Sequence of chain 2.B:
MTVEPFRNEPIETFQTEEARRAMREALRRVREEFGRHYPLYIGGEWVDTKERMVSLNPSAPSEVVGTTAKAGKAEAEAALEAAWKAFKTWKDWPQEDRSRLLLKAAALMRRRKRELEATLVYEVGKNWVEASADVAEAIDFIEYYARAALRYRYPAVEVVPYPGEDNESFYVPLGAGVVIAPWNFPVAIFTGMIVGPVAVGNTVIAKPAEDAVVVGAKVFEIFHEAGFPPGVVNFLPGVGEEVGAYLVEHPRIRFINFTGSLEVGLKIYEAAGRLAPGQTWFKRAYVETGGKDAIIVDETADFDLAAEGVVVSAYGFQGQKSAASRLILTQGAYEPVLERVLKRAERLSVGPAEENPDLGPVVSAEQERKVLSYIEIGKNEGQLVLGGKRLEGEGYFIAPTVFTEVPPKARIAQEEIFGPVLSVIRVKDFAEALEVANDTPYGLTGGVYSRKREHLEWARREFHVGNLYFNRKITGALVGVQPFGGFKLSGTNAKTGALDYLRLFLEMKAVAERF

The protein below binds the small molecule below.
Small molecule (SMILES): O=C(O)[C@@H]1CCCN1

Binding-site contacts:
Ligand atom CG contacts residue ILE189 of chain 2.B at 4.0 Å (hydrophobic).
Ligand atom OXT contacts residue PHE185 of chain 2.B at 4.0 Å.
Ligand atom C contacts residue THR476 of chain 2.B at 4.3 Å.
Ligand atom CG contacts residue GLU137 of chain 2.B at 4.3 Å.
Ligand atom CA contacts residue ALA478 of chain 2.B at 4.4 Å (hydrophobic).
Ligand atom CB contacts residue GLU137 of chain 2.B at 4.4 Å.
Ligand atom CA contacts residue PHE185 of chain 2.B at 4.0 Å (hydrophobic).
Ligand atom CA contacts residue GLU137 of chain 2.B at 3.8 Å.
Ligand atom O contacts residue THR476 of chain 2.B at 4.0 Å.
Ligand atom O contacts residue ALA478 of chain 2.B at 3.0 Å (h-bond).
Ligand atom CD contacts residue GLU137 of chain 2.B at 3.2 Å.
Ligand atom CD contacts residue PHE485 of chain 2.B at 3.6 Å (hydrophobic).
Ligand atom N contacts residue GLU137 of chain 2.B at 3.0 Å (salt-bridge).
Ligand atom OXT contacts residue SER323 of chain 2.B at 2.6 Å (h-bond).
Ligand atom C contacts residue ALA478 of chain 2.B at 3.7 Å (hydrophobic).
Ligand atom CG contacts residue CSO322 of chain 2.B at 3.7 Å.
Ligand atom OXT contacts residue GLY477 of chain 2.B at 3.0 Å (h-bond).
Ligand atom C contacts residue SER323 of chain 2.B at 3.4 Å.
Ligand atom O contacts residue PHE485 of chain 2.B at 3.7 Å.
Ligand atom C contacts residue GLY477 of chain 2.B at 3.3 Å.
Ligand atom OXT contacts residue ALA478 of chain 2.B at 4.3 Å.
Ligand atom O contacts residue SER323 of chain 2.B at 3.7 Å.
Ligand atom CB contacts residue PHE185 of chain 2.B at 3.5 Å (hydrophobic).
Ligand atom O contacts residue GLY477 of chain 2.B at 3.2 Å (h-bond).
Ligand atom CB contacts residue ILE189 of chain 2.B at 4.3 Å (hydrophobic).
Ligand atom CB contacts residue CSO322 of chain 2.B at 3.4 Å.
Ligand atom CG contacts residue PHE485 of chain 2.B at 3.4 Å (hydrophobic).
Ligand atom OXT contacts residue THR476 of chain 2.B at 3.9 Å.
Ligand atom OXT contacts residue LYS321 of chain 2.B at 4.5 Å.
Ligand atom N contacts residue ALA478 of chain 2.B at 3.7 Å.